Sequence of chain 1.B:
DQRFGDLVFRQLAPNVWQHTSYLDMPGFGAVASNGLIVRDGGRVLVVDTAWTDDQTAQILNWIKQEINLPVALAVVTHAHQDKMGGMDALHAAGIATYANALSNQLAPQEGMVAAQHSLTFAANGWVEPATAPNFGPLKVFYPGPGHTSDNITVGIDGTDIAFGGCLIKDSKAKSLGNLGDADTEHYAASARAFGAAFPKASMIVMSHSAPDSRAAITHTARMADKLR

A protein and the small-molecule ligand that binds it are described below.
Small molecule (SMILES): [H]/N=C\NCCS[C@H]1C[C@H]([C@H](C(=O)O)[C@@H](C)O)N=C1C(=O)O

Binding-site contacts:
Ligand atom N4 contacts residue ASP96 of chain 1.B at 3.4 Å (salt-bridge).
Ligand atom C5 contacts residue ZN1 of chain 1.N at 3.1 Å.
Ligand atom O71 contacts residue ZN1 of chain 1.M at 2.0 Å.
Ligand atom O62 contacts residue ASP96 of chain 1.B at 2.9 Å (salt-bridge).
Ligand atom C25 contacts residue GLY191 of chain 1.B at 3.7 Å.
Ligand atom C7 contacts residue ASN192 of chain 1.B at 3.5 Å.
Ligand atom O72 contacts residue HIS94 of chain 1.B at 3.0 Å (h-bond).
Ligand atom O32 contacts residue ASN192 of chain 1.B at 3.2 Å (h-bond).
Ligand atom O71 contacts residue HIS94 of chain 1.B at 2.9 Å (h-bond).
Ligand atom C31 contacts residue HIS222 of chain 1.B at 3.2 Å.
Ligand atom N24 contacts residue GLY191 of chain 1.B at 3.8 Å.
Ligand atom O32 contacts residue GLY191 of chain 1.B at 3.6 Å.
Ligand atom C5 contacts residue ASP96 of chain 1.B at 3.4 Å.
Ligand atom O71 contacts residue ZN1 of chain 1.N at 3.1 Å.
Ligand atom C7 contacts residue ZN1 of chain 1.M at 2.8 Å.
Ligand atom O72 contacts residue ZN1 of chain 1.M at 3.0 Å.
Ligand atom O71 contacts residue HIS92 of chain 1.B at 3.6 Å (h-bond).
Ligand atom O62 contacts residue HIS94 of chain 1.B at 3.4 Å.
Ligand atom O72 contacts residue HIS161 of chain 1.B at 3.2 Å.
Ligand atom O31 contacts residue ZN1 of chain 1.N at 2.6 Å.
Ligand atom C7 contacts residue HIS161 of chain 1.B at 3.7 Å.
Ligand atom C7 contacts residue HIS94 of chain 1.B at 3.1 Å.
Ligand atom O62 contacts residue GLN95 of chain 1.B at 3.5 Å (h-bond).
Ligand atom O31 contacts residue HIS161 of chain 1.B at 3.8 Å.
Ligand atom O31 contacts residue HIS222 of chain 1.B at 2.9 Å (h-bond).
Ligand atom C5 contacts residue HIS222 of chain 1.B at 3.9 Å.
Ligand atom O72 contacts residue ASN192 of chain 1.B at 2.5 Å (h-bond).
Ligand atom C3 contacts residue ZN1 of chain 1.N at 3.0 Å.
Ligand atom N4 contacts residue ZN1 of chain 1.N at 2.0 Å.
Ligand atom O31 contacts residue LYS183 of chain 1.B at 3.0 Å (salt-bridge).
Ligand atom O71 contacts residue ASP96 of chain 1.B at 3.3 Å (salt-bridge).
Ligand atom C62 contacts residue TRP65 of chain 1.B at 3.5 Å (hydrophobic).
Ligand atom N4 contacts residue HIS222 of chain 1.B at 3.0 Å (h-bond).
Ligand atom O32 contacts residue LYS183 of chain 1.B at 3.6 Å (salt-bridge).
Ligand atom C31 contacts residue ZN1 of chain 1.N at 3.2 Å.
Ligand atom C7 contacts residue ZN1 of chain 1.N at 3.7 Å.
Ligand atom O31 contacts residue CYS180 of chain 1.B at 3.5 Å.
Ligand atom C31 contacts residue LYS183 of chain 1.B at 3.8 Å.
Ligand atom C3 contacts residue HIS222 of chain 1.B at 3.2 Å.
Ligand atom O71 contacts residue HIS161 of chain 1.B at 3.4 Å (h-bond).